The protein below binds the small molecule below.
Small molecule (SMILES): CC(=O)N[C@@H]1[C@@H](O)[C@H](O)[C@@H](CO)O[C@H]1O

Binding-site contacts:
Ligand atom C6 contacts residue GLU309 of chain 1.A at 4.0 Å.
Ligand atom C1 contacts residue THR604 of chain 1.A at 3.9 Å.
Ligand atom N2 contacts residue THR604 of chain 1.A at 3.9 Å.
Ligand atom C2 contacts residue ASN603 of chain 1.A at 2.5 Å.
Ligand atom N2 contacts residue ASN603 of chain 1.A at 2.9 Å (h-bond).
Ligand atom C2 contacts residue THR604 of chain 1.A at 4.4 Å.
Ligand atom C4 contacts residue ASN603 of chain 1.A at 4.2 Å.
Ligand atom O6 contacts residue GLU309 of chain 1.A at 4.4 Å.
Ligand atom O6 contacts residue PRO939 of chain 1.A at 4.0 Å.
Ligand atom O5 contacts residue ASN603 of chain 1.A at 2.4 Å (h-bond).
Ligand atom C5 contacts residue ASN603 of chain 1.A at 3.7 Å.
Ligand atom C1 contacts residue ASN603 of chain 1.A at 1.4 Å.
Ligand atom C3 contacts residue ASN603 of chain 1.A at 3.8 Å.
Ligand atom C7 contacts residue ASN603 of chain 1.A at 4.0 Å.

Sequence of chain 1.A:
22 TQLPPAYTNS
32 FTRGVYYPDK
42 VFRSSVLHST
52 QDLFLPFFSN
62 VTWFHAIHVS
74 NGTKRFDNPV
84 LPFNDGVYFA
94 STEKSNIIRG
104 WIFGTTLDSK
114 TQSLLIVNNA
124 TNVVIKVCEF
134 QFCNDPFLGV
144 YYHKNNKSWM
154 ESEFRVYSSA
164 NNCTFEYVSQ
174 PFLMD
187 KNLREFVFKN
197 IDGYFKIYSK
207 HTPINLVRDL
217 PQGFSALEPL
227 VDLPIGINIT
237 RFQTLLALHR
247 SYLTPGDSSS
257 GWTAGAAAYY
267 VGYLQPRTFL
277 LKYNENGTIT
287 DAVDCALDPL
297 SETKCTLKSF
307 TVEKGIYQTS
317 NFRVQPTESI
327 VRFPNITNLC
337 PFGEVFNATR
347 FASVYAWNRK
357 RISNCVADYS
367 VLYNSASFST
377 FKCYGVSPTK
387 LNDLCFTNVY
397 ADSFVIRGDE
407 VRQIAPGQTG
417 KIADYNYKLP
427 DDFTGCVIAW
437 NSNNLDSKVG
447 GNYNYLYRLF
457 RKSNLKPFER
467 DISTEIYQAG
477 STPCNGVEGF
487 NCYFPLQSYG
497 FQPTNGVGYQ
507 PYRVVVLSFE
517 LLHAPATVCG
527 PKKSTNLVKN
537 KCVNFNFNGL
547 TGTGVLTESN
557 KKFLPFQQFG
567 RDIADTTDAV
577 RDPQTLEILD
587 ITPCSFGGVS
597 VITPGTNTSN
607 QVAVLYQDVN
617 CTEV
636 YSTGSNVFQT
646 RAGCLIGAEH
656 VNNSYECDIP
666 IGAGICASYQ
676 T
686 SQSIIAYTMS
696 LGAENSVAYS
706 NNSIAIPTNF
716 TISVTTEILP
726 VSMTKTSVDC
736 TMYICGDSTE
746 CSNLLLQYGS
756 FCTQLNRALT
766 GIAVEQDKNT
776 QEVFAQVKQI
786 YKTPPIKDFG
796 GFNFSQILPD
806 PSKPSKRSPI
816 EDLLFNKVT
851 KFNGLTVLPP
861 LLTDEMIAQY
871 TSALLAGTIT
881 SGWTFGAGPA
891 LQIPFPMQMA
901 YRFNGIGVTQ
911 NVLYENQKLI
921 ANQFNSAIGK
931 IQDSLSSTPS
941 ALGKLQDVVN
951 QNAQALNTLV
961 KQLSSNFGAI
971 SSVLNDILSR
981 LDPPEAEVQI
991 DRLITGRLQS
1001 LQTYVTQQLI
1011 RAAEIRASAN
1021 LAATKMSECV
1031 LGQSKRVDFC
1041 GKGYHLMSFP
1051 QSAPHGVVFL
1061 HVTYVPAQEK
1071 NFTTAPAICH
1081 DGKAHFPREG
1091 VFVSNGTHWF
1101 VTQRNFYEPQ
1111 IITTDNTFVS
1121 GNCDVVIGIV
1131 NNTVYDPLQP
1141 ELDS